A protein and the small-molecule ligand that binds it are described below.
Small molecule (SMILES): CC(=O)N[C@@H]1[C@@H](O)[C@H](O)[C@@H](CO)O[C@H]1O

Binding-site contacts:
Ligand atom N2 contacts residue ASN90 of chain 2.A at 2.9 Å (h-bond).
Ligand atom C7 contacts residue GLY89 of chain 2.A at 4.2 Å.
Ligand atom C8 contacts residue ASN90 of chain 2.A at 4.1 Å.
Ligand atom C3 contacts residue GLU106 of chain 2.A at 3.8 Å.
Ligand atom O3 contacts residue GLU106 of chain 2.A at 4.4 Å.
Ligand atom C5 contacts residue ASN90 of chain 2.A at 3.6 Å.
Ligand atom C1 contacts residue GLU106 of chain 2.A at 4.0 Å.
Ligand atom C4 contacts residue ASN90 of chain 2.A at 4.2 Å.
Ligand atom O7 contacts residue GLY89 of chain 2.A at 3.6 Å.
Ligand atom O5 contacts residue ASN90 of chain 2.A at 2.3 Å (h-bond).
Ligand atom C2 contacts residue ASN90 of chain 2.A at 2.5 Å.
Ligand atom C3 contacts residue ASN90 of chain 2.A at 3.8 Å.
Ligand atom C1 contacts residue ASN90 of chain 2.A at 1.4 Å.
Ligand atom C7 contacts residue ASN90 of chain 2.A at 3.7 Å.
Ligand atom C2 contacts residue GLU106 of chain 2.A at 3.8 Å.
Ligand atom C7 contacts residue GLU106 of chain 2.A at 3.6 Å.
Ligand atom N2 contacts residue GLU106 of chain 2.A at 2.9 Å (salt-bridge).
Ligand atom C5 contacts residue GLU106 of chain 2.A at 4.4 Å.
Ligand atom O7 contacts residue GLU106 of chain 2.A at 3.6 Å (salt-bridge).

Sequence of chain 2.A:
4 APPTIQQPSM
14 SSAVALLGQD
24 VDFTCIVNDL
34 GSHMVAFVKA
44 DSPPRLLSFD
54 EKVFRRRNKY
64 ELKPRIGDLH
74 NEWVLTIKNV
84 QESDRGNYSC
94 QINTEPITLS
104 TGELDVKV